Binding-site contacts:
Ligand atom OE1 contacts residue ASP30 of chain 1.D at 3.5 Å (salt-bridge).
Ligand atom O2 contacts residue GLY49 of chain 1.D at 3.3 Å.
Ligand atom N2 contacts residue GLY27 of chain 1.C at 3.1 Å (h-bond).
Ligand atom CE2 contacts residue VAL82 of chain 1.C at 3.0 Å (hydrophobic).
Ligand atom O5 contacts residue MET46 of chain 1.D at 3.5 Å (h-bond).
Ligand atom O contacts residue ASP29 of chain 1.C at 2.6 Å (salt-bridge).
Ligand atom N1 contacts residue GLY48 of chain 1.C at 3.2 Å (h-bond).
Ligand atom NE contacts residue ASP30 of chain 1.C at 3.3 Å (salt-bridge).
Ligand atom CB5 contacts residue ARG8 of chain 1.C at 3.6 Å.
Ligand atom CG6 contacts residue GLY48 of chain 1.D at 3.0 Å.
Ligand atom CB3 contacts residue ASP25 of chain 1.C at 3.5 Å.
Ligand atom N3 contacts residue ASP25 of chain 1.C at 3.6 Å.
Ligand atom O5 contacts residue LYS45 of chain 1.D at 3.0 Å (salt-bridge).
Ligand atom N4 contacts residue GLY27 of chain 1.D at 3.3 Å (h-bond).
Ligand atom CD2 contacts residue ILE50 of chain 1.C at 3.1 Å (hydrophobic).
Ligand atom CB2 contacts residue GLY27 of chain 1.C at 3.3 Å.
Ligand atom CB6 contacts residue PHE53 of chain 1.D at 3.6 Å (hydrophobic).
Ligand atom O4 contacts residue ASP30 of chain 1.D at 3.1 Å (salt-bridge).
Ligand atom CA4 contacts residue GLY48 of chain 1.D at 3.6 Å.
Ligand atom O3 contacts residue ALA28 of chain 1.D at 3.1 Å.
Ligand atom C6 contacts residue LYS45 of chain 1.D at 3.6 Å.
Ligand atom CG5 contacts residue ALA28 of chain 1.D at 3.6 Å (hydrophobic).
Ligand atom N5 contacts residue GLY48 of chain 1.D at 3.0 Å (h-bond).
Ligand atom O contacts residue ALA28 of chain 1.C at 3.4 Å.
Ligand atom CZ1 contacts residue VAL82 of chain 1.C at 3.4 Å (hydrophobic).
Ligand atom N7 contacts residue LYS45 of chain 1.D at 3.4 Å (salt-bridge).
Ligand atom O3 contacts residue ASP29 of chain 1.D at 2.9 Å (salt-bridge).
Ligand atom CE1 contacts residue PRO81 of chain 1.C at 3.4 Å (hydrophobic).
Ligand atom CD1 contacts residue GLY27 of chain 1.C at 3.5 Å.
Ligand atom CD21 contacts residue VAL82 of chain 1.C at 3.3 Å (hydrophobic).
Ligand atom C2 contacts residue ASP25 of chain 1.D at 3.3 Å.
Ligand atom CA2 contacts residue GLY27 of chain 1.C at 3.6 Å.
Ligand atom CD21 contacts residue GLY27 of chain 1.D at 3.4 Å.
Ligand atom CB6 contacts residue GLY48 of chain 1.D at 3.5 Å.
Ligand atom CD4 contacts residue PHE53 of chain 1.D at 3.6 Å (hydrophobic).
Ligand atom OE2 contacts residue VAL32 of chain 1.D at 3.0 Å.
Ligand atom CG1 contacts residue ILE50 of chain 1.D at 3.2 Å (hydrophobic).
Ligand atom OE2 contacts residue ILE47 of chain 1.D at 3.5 Å.
Ligand atom CG1 contacts residue ILE84 of chain 1.C at 3.5 Å (hydrophobic).
Ligand atom CG6 contacts residue PHE53 of chain 1.D at 3.3 Å (hydrophobic).

Sequence of chain 1.C:
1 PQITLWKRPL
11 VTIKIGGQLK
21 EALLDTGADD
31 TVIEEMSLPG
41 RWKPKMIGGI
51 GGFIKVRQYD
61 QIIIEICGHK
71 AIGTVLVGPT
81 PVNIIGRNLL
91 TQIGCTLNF

Sequence of chain 1.D:
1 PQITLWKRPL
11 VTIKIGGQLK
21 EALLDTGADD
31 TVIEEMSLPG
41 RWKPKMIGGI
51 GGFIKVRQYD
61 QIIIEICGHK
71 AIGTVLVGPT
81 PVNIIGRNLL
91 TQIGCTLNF

A small-molecule ligand and the protein it binds are described below.
Small molecule (SMILES): CCCC[C@H](NC(=O)[C@H](C)NC(=O)[C@H](CCC(=O)O)NC(=O)[C@H](Cc1ccccc1)NC[C@H](CC(C)C)NC(=O)[C@@H](NC(=O)[C@@H](N)CCCNC(N)=[NH2+])C(C)C)C(N)=O